Sequence of chain 1.B:
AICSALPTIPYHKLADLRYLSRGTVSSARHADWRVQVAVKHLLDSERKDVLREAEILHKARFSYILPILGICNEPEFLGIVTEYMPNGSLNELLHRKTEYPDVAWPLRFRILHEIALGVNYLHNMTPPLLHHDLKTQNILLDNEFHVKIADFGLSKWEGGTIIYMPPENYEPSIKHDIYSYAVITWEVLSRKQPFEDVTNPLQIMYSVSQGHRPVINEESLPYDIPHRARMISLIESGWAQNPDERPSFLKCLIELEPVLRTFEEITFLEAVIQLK

This small molecule binds to this protein.
Small molecule (SMILES): NC(=O)c1cnn(-c2ccccc2)c1N

Binding-site contacts:
Ligand atom C12 contacts residue THR96 of chain 1.B at 3.6 Å.
Ligand atom C8 contacts residue LEU154 of chain 1.B at 3.6 Å (hydrophobic).
Ligand atom N6 contacts residue LEU154 of chain 1.B at 4.0 Å.
Ligand atom C2 contacts residue LEU25 of chain 1.B at 3.7 Å (hydrophobic).
Ligand atom C4 contacts residue LEU25 of chain 1.B at 4.2 Å (hydrophobic).
Ligand atom C2 contacts residue MET99 of chain 1.B at 3.7 Å (hydrophobic).
Ligand atom C14 contacts residue LEU80 of chain 1.B at 3.8 Å (hydrophobic).
Ligand atom C13 contacts residue LEU80 of chain 1.B at 4.0 Å (hydrophobic).
Ligand atom C15 contacts residue LEU80 of chain 1.B at 3.7 Å (hydrophobic).
Ligand atom C14 contacts residue LYS48 of chain 1.B at 3.5 Å.
Ligand atom C10 contacts residue LEU80 of chain 1.B at 3.8 Å (hydrophobic).
Ligand atom O3 contacts residue ALA46 of chain 1.B at 3.7 Å.
Ligand atom C4 contacts residue VAL33 of chain 1.B at 4.0 Å (hydrophobic).
Ligand atom N7 contacts residue VAL33 of chain 1.B at 3.9 Å.
Ligand atom N6 contacts residue VAL33 of chain 1.B at 3.6 Å.
Ligand atom C11 contacts residue LYS48 of chain 1.B at 4.1 Å.
Ligand atom C11 contacts residue LEU80 of chain 1.B at 4.0 Å (hydrophobic).
Ligand atom C12 contacts residue LEU80 of chain 1.B at 4.1 Å (hydrophobic).
Ligand atom N9 contacts residue THR96 of chain 1.B at 3.0 Å (h-bond).
Ligand atom C8 contacts residue ALA46 of chain 1.B at 3.8 Å (hydrophobic).
Ligand atom O3 contacts residue TYR98 of chain 1.B at 3.6 Å.
Ligand atom N1 contacts residue MET99 of chain 1.B at 3.2 Å (h-bond).
Ligand atom N7 contacts residue LEU154 of chain 1.B at 3.7 Å.
Ligand atom C15 contacts residue ALA164 of chain 1.B at 3.9 Å (hydrophobic).
Ligand atom C13 contacts residue LYS48 of chain 1.B at 3.8 Å.
Ligand atom C5 contacts residue LEU154 of chain 1.B at 4.0 Å (hydrophobic).
Ligand atom N9 contacts residue LEU80 of chain 1.B at 3.9 Å.
Ligand atom N9 contacts residue LEU154 of chain 1.B at 4.0 Å.
Ligand atom N9 contacts residue GLU97 of chain 1.B at 3.3 Å (salt-bridge).
Ligand atom C14 contacts residue ALA164 of chain 1.B at 4.0 Å (hydrophobic).
Ligand atom N9 contacts residue ALA46 of chain 1.B at 3.3 Å.
Ligand atom N1 contacts residue LEU25 of chain 1.B at 3.4 Å.
Ligand atom C12 contacts residue LYS48 of chain 1.B at 3.6 Å.
Ligand atom C11 contacts residue THR96 of chain 1.B at 3.5 Å.
Ligand atom O3 contacts residue GLU97 of chain 1.B at 3.9 Å.
Ligand atom C13 contacts residue GLU67 of chain 1.B at 3.9 Å.
Ligand atom C5 contacts residue VAL33 of chain 1.B at 3.7 Å (hydrophobic).
Ligand atom C4 contacts residue LEU154 of chain 1.B at 3.9 Å (hydrophobic).
Ligand atom C14 contacts residue GLU67 of chain 1.B at 3.9 Å.
Ligand atom O3 contacts residue MET99 of chain 1.B at 2.7 Å (h-bond).